Binding-site contacts:
Ligand atom C27 contacts residue SER122 of chain 1.M at 3.7 Å.
Ligand atom C38 contacts residue MET95 of chain 1.M at 3.4 Å (hydrophobic).
Ligand atom C14 contacts residue ALA49 of chain 1.L at 3.5 Å (hydrophobic).
Ligand atom C07 contacts residue THR1 of chain 1.L at 3.3 Å.
Ligand atom C32 contacts residue ASP124 of chain 1.M at 3.6 Å.
Ligand atom C12 contacts residue VAL31 of chain 1.L at 3.6 Å (hydrophobic).
Ligand atom C05 contacts residue GLY47 of chain 1.L at 3.6 Å.
Ligand atom C22 contacts residue THR21 of chain 1.L at 3.6 Å.
Ligand atom C19 contacts residue THR21 of chain 1.L at 3.5 Å.
Ligand atom O18 contacts residue THR21 of chain 1.L at 3.0 Å (h-bond).
Ligand atom C04 contacts residue GLY47 of chain 1.L at 3.5 Å.
Ligand atom C13 contacts residue ALA49 of chain 1.L at 3.7 Å (hydrophobic).
Ligand atom O18 contacts residue SER20 of chain 1.L at 3.3 Å.
Ligand atom C13 contacts residue VAL31 of chain 1.L at 3.6 Å (hydrophobic).
Ligand atom C04 contacts residue THR21 of chain 1.L at 3.6 Å.
Ligand atom N31 contacts residue ASP124 of chain 1.M at 2.8 Å (salt-bridge).
Ligand atom C11 contacts residue ARG32 of chain 1.L at 3.6 Å.
Ligand atom C10 contacts residue LYS33 of chain 1.L at 3.5 Å.
Ligand atom C24 contacts residue SER27 of chain 1.L at 3.5 Å.
Ligand atom O01 contacts residue THR48 of chain 1.L at 3.6 Å.
Ligand atom C09 contacts residue ILE45 of chain 1.L at 3.5 Å (hydrophobic).
Ligand atom C17 contacts residue VAL31 of chain 1.L at 3.5 Å (hydrophobic).
Ligand atom N03 contacts residue THR21 of chain 1.L at 2.8 Å (h-bond).
Ligand atom C15 contacts residue ALA49 of chain 1.L at 3.5 Å (hydrophobic).
Ligand atom O30 contacts residue SER27 of chain 1.L at 2.7 Å (h-bond).
Ligand atom C16 contacts residue VAL31 of chain 1.L at 3.4 Å (hydrophobic).
Ligand atom C02 contacts residue THR21 of chain 1.L at 3.6 Å.
Ligand atom O01 contacts residue ALA49 of chain 1.L at 2.9 Å (h-bond).
Ligand atom C29 contacts residue ASP124 of chain 1.M at 3.7 Å.
Ligand atom C33 contacts residue ASP124 of chain 1.M at 3.6 Å.
Ligand atom C15 contacts residue VAL31 of chain 1.L at 3.4 Å (hydrophobic).
Ligand atom C28 contacts residue GLY128 of chain 1.M at 3.6 Å.
Ligand atom C14 contacts residue VAL31 of chain 1.L at 3.5 Å (hydrophobic).
Ligand atom C23 contacts residue SER20 of chain 1.L at 3.6 Å.
Ligand atom C10 contacts residue ILE45 of chain 1.L at 3.4 Å (hydrophobic).
Ligand atom C28 contacts residue TRP129 of chain 1.M at 3.4 Å (hydrophobic).
Ligand atom C23 contacts residue ASP124 of chain 1.M at 3.6 Å.
Ligand atom O30 contacts residue GLN22 of chain 1.L at 2.9 Å (h-bond).
Ligand atom C09 contacts residue LYS33 of chain 1.L at 3.6 Å.
Ligand atom N06 contacts residue GLY47 of chain 1.L at 2.9 Å (h-bond).

Sequence of chain 1.M:
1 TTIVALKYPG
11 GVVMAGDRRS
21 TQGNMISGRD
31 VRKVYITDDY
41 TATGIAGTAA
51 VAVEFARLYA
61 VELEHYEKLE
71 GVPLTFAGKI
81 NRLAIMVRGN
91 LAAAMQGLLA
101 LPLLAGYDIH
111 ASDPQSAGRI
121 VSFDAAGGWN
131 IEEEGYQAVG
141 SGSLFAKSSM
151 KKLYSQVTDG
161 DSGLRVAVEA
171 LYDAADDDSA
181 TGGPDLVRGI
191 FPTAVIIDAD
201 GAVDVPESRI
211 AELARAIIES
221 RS

Sequence of chain 1.L:
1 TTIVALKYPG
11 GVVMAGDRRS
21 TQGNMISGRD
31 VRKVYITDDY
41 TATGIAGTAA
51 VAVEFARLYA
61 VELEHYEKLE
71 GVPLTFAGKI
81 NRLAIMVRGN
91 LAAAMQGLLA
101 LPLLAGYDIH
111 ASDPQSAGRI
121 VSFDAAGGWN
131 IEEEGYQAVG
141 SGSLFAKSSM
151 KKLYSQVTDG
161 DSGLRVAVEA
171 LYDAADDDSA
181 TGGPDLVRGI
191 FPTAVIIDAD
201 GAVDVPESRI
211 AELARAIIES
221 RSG

A small-molecule ligand and the protein it binds are described below.
Small molecule (SMILES): COC[C@H](NC(=O)[C@H](CC(=O)n1cccc1)NC(=O)CCc1ccccc1)C(=O)NCc1cccc2ccccc12